This small molecule binds to this protein.
Small molecule (SMILES): CC(=O)N[C@@H]1[C@@H](O)[C@H](O)[C@@H](CO)O[C@H]1O

Binding-site contacts:
Ligand atom C1 contacts residue SER393 of chain 1.A at 4.3 Å.
Ligand atom O5 contacts residue ASN391 of chain 1.A at 2.3 Å (h-bond).
Ligand atom C1 contacts residue ASN391 of chain 1.A at 1.5 Å.
Ligand atom O7 contacts residue ASN391 of chain 1.A at 3.8 Å.
Ligand atom O5 contacts residue SER393 of chain 1.A at 3.9 Å.
Ligand atom C5 contacts residue ASN391 of chain 1.A at 3.6 Å.
Ligand atom C3 contacts residue ASN391 of chain 1.A at 4.0 Å.
Ligand atom C5 contacts residue SER393 of chain 1.A at 4.2 Å.
Ligand atom N2 contacts residue ASN391 of chain 1.A at 3.2 Å (h-bond).
Ligand atom C7 contacts residue ASN391 of chain 1.A at 3.7 Å.
Ligand atom C6 contacts residue SER393 of chain 1.A at 4.3 Å.
Ligand atom C2 contacts residue ASN391 of chain 1.A at 2.6 Å.
Ligand atom O6 contacts residue LYS396 of chain 1.A at 3.6 Å.
Ligand atom C6 contacts residue LYS396 of chain 1.A at 3.7 Å.
Ligand atom C4 contacts residue ASN391 of chain 1.A at 4.3 Å.
Ligand atom C6 contacts residue HIS493 of chain 1.A at 3.8 Å.
Ligand atom C8 contacts residue ASN391 of chain 1.A at 4.4 Å.

Sequence of chain 1.A:
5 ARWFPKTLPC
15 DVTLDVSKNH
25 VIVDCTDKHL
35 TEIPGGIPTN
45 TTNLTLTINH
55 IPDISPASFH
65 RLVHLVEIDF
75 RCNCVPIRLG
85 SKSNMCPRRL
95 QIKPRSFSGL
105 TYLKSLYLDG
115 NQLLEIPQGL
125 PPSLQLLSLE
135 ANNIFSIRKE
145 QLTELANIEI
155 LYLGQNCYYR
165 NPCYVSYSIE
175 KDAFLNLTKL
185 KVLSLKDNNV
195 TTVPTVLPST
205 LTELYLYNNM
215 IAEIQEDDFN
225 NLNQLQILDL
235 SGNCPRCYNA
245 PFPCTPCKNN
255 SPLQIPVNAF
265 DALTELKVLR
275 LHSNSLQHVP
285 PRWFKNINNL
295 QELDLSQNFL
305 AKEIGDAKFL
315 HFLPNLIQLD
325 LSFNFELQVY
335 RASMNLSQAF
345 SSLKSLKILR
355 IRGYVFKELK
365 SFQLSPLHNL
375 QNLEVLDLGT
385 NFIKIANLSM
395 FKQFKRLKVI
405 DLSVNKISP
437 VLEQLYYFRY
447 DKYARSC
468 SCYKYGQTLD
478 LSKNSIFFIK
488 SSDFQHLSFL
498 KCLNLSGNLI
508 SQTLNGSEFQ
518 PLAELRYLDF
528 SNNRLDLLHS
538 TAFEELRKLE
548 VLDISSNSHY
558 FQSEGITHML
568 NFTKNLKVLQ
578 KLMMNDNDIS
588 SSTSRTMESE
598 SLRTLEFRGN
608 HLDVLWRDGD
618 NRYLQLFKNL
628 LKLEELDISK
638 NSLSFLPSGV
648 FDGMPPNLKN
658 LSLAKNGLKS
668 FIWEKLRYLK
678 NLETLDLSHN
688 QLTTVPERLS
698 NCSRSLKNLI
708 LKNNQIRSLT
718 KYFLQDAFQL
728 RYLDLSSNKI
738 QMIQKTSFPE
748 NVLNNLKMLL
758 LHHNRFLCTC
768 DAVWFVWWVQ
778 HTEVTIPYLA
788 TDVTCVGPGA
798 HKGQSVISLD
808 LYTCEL